A small-molecule ligand and the protein it binds are described below.
Small molecule (SMILES): Cc1cc(CCCCCOc2ccc(C3=NCCO3)cc2)on1

Sequence of chain 5.A:
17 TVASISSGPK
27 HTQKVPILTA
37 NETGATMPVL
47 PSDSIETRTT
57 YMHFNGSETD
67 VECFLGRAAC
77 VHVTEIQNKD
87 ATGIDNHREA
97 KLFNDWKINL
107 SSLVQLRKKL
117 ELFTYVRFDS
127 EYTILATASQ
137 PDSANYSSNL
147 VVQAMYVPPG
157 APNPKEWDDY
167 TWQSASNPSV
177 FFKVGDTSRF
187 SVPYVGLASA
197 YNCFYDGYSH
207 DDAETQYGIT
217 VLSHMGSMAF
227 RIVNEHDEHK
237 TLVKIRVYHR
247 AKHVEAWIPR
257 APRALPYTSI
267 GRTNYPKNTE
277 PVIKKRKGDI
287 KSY

Sequence of chain 5.C:
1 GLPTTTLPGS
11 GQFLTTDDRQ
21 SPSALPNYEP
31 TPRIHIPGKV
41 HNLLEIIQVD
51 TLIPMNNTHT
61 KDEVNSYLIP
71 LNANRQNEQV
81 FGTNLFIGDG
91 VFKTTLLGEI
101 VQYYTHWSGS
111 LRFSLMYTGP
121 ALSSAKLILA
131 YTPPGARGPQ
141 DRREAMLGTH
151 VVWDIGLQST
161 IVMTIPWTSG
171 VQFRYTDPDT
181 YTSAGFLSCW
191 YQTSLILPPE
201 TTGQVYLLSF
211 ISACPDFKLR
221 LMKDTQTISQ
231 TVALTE

Binding-site contacts:
Ligand atom C5A contacts residue VAL176 of chain 5.A at 3.6 Å (hydrophobic).
Ligand atom C2C contacts residue TYR197 of chain 5.A at 3.7 Å (hydrophobic).
Ligand atom C1C contacts residue TYR128 of chain 5.A at 3.7 Å (hydrophobic).
Ligand atom N2 contacts residue LEU106 of chain 5.A at 3.8 Å.
Ligand atom N3A contacts residue TYR152 of chain 5.A at 3.5 Å.
Ligand atom C5B contacts residue TYR128 of chain 5.A at 4.0 Å (hydrophobic).
Ligand atom C6B contacts residue TYR128 of chain 5.A at 3.3 Å (hydrophobic).
Ligand atom C5A contacts residue PHE186 of chain 5.A at 3.5 Å (hydrophobic).
Ligand atom C2B contacts residue VAL188 of chain 5.A at 3.5 Å (hydrophobic).
Ligand atom C3C contacts residue TYR128 of chain 5.A at 3.4 Å (hydrophobic).
Ligand atom C4 contacts residue TYR197 of chain 5.A at 3.8 Å (hydrophobic).
Ligand atom C4B contacts residue PHE186 of chain 5.A at 3.6 Å (hydrophobic).
Ligand atom C2A contacts residue TYR152 of chain 5.A at 3.6 Å (hydrophobic).
Ligand atom N3A contacts residue PHE186 of chain 5.A at 4.0 Å.
Ligand atom C5B contacts residue MET224 of chain 5.A at 3.9 Å (hydrophobic).
Ligand atom C5B contacts residue PHE186 of chain 5.A at 3.9 Å (hydrophobic).
Ligand atom C3B contacts residue TYR152 of chain 5.A at 3.7 Å (hydrophobic).
Ligand atom C1B contacts residue VAL188 of chain 5.A at 3.8 Å (hydrophobic).
Ligand atom O1 contacts residue MET221 of chain 5.A at 3.8 Å.
Ligand atom O1B contacts residue ILE104 of chain 5.A at 3.9 Å.
Ligand atom C5A contacts residue ALA150 of chain 5.A at 3.6 Å (hydrophobic).
Ligand atom C2C contacts residue MET221 of chain 5.A at 3.8 Å (hydrophobic).
Ligand atom O1 contacts residue LEU106 of chain 5.A at 3.8 Å.
Ligand atom C5C contacts residue VAL191 of chain 5.A at 3.8 Å (hydrophobic).
Ligand atom C4 contacts residue LEU106 of chain 5.A at 3.9 Å (hydrophobic).
Ligand atom C4A contacts residue PRO174 of chain 5.A at 3.1 Å (hydrophobic).
Ligand atom O1A contacts residue PHE186 of chain 5.A at 3.0 Å.
Ligand atom C6B contacts residue ILE104 of chain 5.A at 3.6 Å (hydrophobic).
Ligand atom C4C contacts residue VAL191 of chain 5.A at 3.0 Å (hydrophobic).
Ligand atom C5 contacts residue LEU106 of chain 5.A at 3.8 Å (hydrophobic).
Ligand atom C1B contacts residue ILE104 of chain 5.A at 4.0 Å (hydrophobic).
Ligand atom C4C contacts residue VAL188 of chain 5.A at 3.7 Å (hydrophobic).
Ligand atom C1B contacts residue TYR128 of chain 5.A at 3.6 Å (hydrophobic).
Ligand atom N3A contacts residue ALA24 of chain 5.C at 3.8 Å.
Ligand atom C1C contacts residue LEU106 of chain 5.A at 3.8 Å (hydrophobic).
Ligand atom N3A contacts residue PRO174 of chain 5.A at 3.7 Å.
Ligand atom C4B contacts residue TYR152 of chain 5.A at 3.8 Å (hydrophobic).
Ligand atom O1B contacts residue TYR128 of chain 5.A at 3.4 Å (h-bond).
Ligand atom C2A contacts residue PHE186 of chain 5.A at 3.3 Å (hydrophobic).
Ligand atom C3B contacts residue VAL188 of chain 5.A at 3.8 Å (hydrophobic).